Sequence of chain 1.G:
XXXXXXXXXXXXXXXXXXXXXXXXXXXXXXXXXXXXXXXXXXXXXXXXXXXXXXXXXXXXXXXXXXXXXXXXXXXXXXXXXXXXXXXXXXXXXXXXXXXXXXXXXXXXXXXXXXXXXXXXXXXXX

The small molecule below binds the protein below.
Small molecule (SMILES): CC(=O)N[C@@H]1[C@@H](O)[C@H](O)[C@@H](CO)O[C@H]1O

Sequence of chain 1.A:
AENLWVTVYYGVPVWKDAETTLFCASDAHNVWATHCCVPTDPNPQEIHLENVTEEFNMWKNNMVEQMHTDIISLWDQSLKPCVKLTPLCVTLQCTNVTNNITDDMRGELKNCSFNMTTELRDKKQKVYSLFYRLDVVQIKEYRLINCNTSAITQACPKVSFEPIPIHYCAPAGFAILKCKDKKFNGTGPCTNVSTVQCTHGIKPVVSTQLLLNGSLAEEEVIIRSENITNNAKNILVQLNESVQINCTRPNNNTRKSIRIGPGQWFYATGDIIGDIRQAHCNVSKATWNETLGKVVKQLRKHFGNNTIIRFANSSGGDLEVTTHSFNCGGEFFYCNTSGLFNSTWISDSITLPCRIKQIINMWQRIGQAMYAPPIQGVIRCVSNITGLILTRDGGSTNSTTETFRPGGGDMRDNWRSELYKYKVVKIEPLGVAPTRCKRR

Binding-site contacts:
Ligand atom C3 contacts residue UNK62 of chain 1.G at 4.5 Å.
Ligand atom C1 contacts residue ASN246 of chain 1.A at 1.5 Å.
Ligand atom C8 contacts residue ASN246 of chain 1.A at 4.0 Å.
Ligand atom C5 contacts residue ASN246 of chain 1.A at 3.8 Å.
Ligand atom N2 contacts residue ASN246 of chain 1.A at 2.9 Å (h-bond).
Ligand atom C7 contacts residue ASN246 of chain 1.A at 3.5 Å.
Ligand atom C3 contacts residue ASN246 of chain 1.A at 3.9 Å.
Ligand atom O3 contacts residue UNK62 of chain 1.G at 4.3 Å.
Ligand atom C4 contacts residue ASN246 of chain 1.A at 4.3 Å.
Ligand atom C7 contacts residue THR245 of chain 1.A at 4.3 Å.
Ligand atom C8 contacts residue THR245 of chain 1.A at 3.3 Å.
Ligand atom O7 contacts residue ASN246 of chain 1.A at 3.7 Å.
Ligand atom O7 contacts residue THR245 of chain 1.A at 4.4 Å.
Ligand atom O5 contacts residue ASN246 of chain 1.A at 2.5 Å (h-bond).
Ligand atom C2 contacts residue ASN246 of chain 1.A at 2.5 Å.